This protein binds this small molecule.
Small molecule (SMILES): CC(=O)N[C@H]1[C@H](O[C@H]2[C@H](O)[C@@H](NC(C)=O)CO[C@@H]2CO)O[C@H](CO)[C@@H](O)[C@@H]1O

Binding-site contacts:
Ligand atom C1 contacts residue HIS144 of chain 1.B at 4.0 Å.
Ligand atom C8 contacts residue PRO103 of chain 1.B at 4.1 Å (hydrophobic).
Ligand atom C1 contacts residue ASN105 of chain 1.B at 1.4 Å.
Ligand atom O5 contacts residue HIS144 of chain 1.B at 3.5 Å.
Ligand atom C7 contacts residue ASN105 of chain 1.B at 3.5 Å.
Ligand atom C5 contacts residue HIS144 of chain 1.B at 4.3 Å.
Ligand atom N2 contacts residue ASN105 of chain 1.B at 2.9 Å (h-bond).
Ligand atom O7 contacts residue ASN105 of chain 1.B at 3.7 Å.
Ligand atom C4 contacts residue ASN105 of chain 1.B at 4.2 Å.
Ligand atom C5 contacts residue ASN105 of chain 1.B at 3.7 Å.
Ligand atom O6 contacts residue HIS144 of chain 1.B at 3.3 Å.
Ligand atom C3 contacts residue ASN105 of chain 1.B at 3.8 Å.
Ligand atom C6 contacts residue HIS144 of chain 1.B at 4.2 Å.
Ligand atom C2 contacts residue ASN105 of chain 1.B at 2.5 Å.
Ligand atom O5 contacts residue ASN105 of chain 1.B at 2.4 Å (h-bond).

Sequence of chain 1.B:
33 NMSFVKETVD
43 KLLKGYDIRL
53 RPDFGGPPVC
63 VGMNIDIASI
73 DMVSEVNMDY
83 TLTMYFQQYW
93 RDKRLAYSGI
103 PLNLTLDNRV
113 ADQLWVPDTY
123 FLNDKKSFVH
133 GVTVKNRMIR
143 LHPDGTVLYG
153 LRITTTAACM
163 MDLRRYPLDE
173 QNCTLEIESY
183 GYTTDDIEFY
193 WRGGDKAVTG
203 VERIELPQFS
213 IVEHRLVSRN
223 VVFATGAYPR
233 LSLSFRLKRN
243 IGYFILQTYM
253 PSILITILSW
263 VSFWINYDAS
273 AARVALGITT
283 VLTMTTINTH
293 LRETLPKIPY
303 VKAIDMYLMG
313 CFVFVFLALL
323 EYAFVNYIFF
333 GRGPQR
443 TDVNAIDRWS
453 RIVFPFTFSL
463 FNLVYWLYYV